Binding-site contacts:
Ligand atom N1 contacts residue HIS628 of chain 4.J at 2.5 Å (h-bond).
Ligand atom C6 contacts residue PHE629 of chain 4.J at 4.0 Å (hydrophobic).
Ligand atom C5 contacts residue HIS630 of chain 6.J at 4.3 Å.
Ligand atom O2 contacts residue GLY627 of chain 4.J at 3.8 Å.
Ligand atom C4 contacts residue HIS630 of chain 6.J at 3.2 Å.
Ligand atom C6 contacts residue HIS628 of chain 4.J at 3.1 Å.
Ligand atom N1 contacts residue PHE629 of chain 4.J at 4.1 Å.
Ligand atom N3 contacts residue HIS630 of chain 6.J at 2.6 Å (h-bond).
Ligand atom N3 contacts residue HIS628 of chain 4.J at 4.3 Å.
Ligand atom C2 contacts residue HIS628 of chain 4.J at 3.3 Å.
Ligand atom N1 contacts residue HIS630 of chain 6.J at 4.2 Å.
Ligand atom C5 contacts residue HIS628 of chain 4.J at 4.2 Å.
Ligand atom O2 contacts residue HIS628 of chain 4.J at 3.5 Å (h-bond).
Ligand atom O2 contacts residue ASP626 of chain 4.J at 4.1 Å.
Ligand atom N4 contacts residue PRO631 of chain 6.J at 4.4 Å.
Ligand atom C5 contacts residue PHE629 of chain 6.J at 4.0 Å (hydrophobic).
Ligand atom C2 contacts residue HIS630 of chain 6.J at 3.2 Å.
Ligand atom O2 contacts residue HIS630 of chain 6.J at 3.5 Å.
Ligand atom N1 contacts residue TRP607 of chain 6.J at 4.5 Å.
Ligand atom N4 contacts residue HIS630 of chain 6.J at 3.0 Å.
Ligand atom N4 contacts residue PHE629 of chain 6.J at 4.4 Å.

Sequence of chain 6.J:
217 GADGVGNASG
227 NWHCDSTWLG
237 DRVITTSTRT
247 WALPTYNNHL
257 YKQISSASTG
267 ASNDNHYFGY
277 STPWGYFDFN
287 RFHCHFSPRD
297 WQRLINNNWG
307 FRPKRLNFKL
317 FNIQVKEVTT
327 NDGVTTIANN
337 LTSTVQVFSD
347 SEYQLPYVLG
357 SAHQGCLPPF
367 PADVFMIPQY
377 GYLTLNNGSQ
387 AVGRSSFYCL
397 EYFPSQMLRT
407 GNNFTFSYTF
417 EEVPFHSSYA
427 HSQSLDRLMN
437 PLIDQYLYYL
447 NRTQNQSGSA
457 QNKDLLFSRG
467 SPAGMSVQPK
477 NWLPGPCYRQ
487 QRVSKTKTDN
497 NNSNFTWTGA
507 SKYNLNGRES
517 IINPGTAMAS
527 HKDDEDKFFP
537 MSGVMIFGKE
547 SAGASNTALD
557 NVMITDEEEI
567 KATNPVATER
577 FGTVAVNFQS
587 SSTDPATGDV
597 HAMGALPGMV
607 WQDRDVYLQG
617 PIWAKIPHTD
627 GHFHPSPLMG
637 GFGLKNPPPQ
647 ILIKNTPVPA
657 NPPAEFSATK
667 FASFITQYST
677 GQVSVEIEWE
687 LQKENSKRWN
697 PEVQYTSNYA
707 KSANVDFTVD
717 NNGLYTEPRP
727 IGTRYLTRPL

This small molecule binds to this protein.
Small molecule (SMILES): Nc1ccnc(=O)[nH]1

Sequence of chain 4.J:
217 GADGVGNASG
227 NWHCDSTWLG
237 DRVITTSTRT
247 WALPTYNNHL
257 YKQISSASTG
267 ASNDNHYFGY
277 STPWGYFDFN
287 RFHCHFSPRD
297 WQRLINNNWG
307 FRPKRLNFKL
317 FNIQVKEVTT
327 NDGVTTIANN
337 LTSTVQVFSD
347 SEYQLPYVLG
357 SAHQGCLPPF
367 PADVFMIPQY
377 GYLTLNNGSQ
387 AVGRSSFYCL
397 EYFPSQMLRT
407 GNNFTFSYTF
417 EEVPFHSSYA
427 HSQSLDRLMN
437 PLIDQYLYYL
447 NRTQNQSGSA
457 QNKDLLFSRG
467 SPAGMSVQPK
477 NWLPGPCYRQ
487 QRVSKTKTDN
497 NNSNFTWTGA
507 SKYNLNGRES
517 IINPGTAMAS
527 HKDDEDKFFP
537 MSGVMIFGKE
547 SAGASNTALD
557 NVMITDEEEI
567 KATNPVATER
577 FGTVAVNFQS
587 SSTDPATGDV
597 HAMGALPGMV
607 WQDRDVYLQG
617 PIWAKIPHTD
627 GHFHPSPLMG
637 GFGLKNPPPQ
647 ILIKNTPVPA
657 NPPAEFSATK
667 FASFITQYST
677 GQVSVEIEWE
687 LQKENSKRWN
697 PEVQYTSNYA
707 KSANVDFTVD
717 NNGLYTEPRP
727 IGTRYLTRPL